Binding-site contacts:
Ligand atom C7 contacts residue ASN698 of chain 1.A at 3.4 Å.
Ligand atom C7 contacts residue ARG701 of chain 1.A at 3.9 Å.
Ligand atom O7 contacts residue ARG701 of chain 1.A at 3.3 Å (salt-bridge).
Ligand atom O7 contacts residue SER697 of chain 1.A at 4.4 Å.
Ligand atom C5 contacts residue ASN698 of chain 1.A at 3.6 Å.
Ligand atom C2 contacts residue ASN698 of chain 1.A at 2.5 Å.
Ligand atom C7 contacts residue ARG674 of chain 1.A at 4.3 Å.
Ligand atom C8 contacts residue ARG701 of chain 1.A at 4.3 Å.
Ligand atom C8 contacts residue ASN698 of chain 1.A at 3.6 Å.
Ligand atom C1 contacts residue ASN698 of chain 1.A at 1.4 Å.
Ligand atom C1 contacts residue ARG695 of chain 1.A at 4.2 Å.
Ligand atom O6 contacts residue ARG695 of chain 1.A at 4.0 Å.
Ligand atom O5 contacts residue ARG695 of chain 1.A at 3.3 Å (salt-bridge).
Ligand atom C3 contacts residue ASN698 of chain 1.A at 3.8 Å.
Ligand atom C4 contacts residue ASN698 of chain 1.A at 4.2 Å.
Ligand atom C5 contacts residue ARG695 of chain 1.A at 4.2 Å.
Ligand atom N2 contacts residue ASN698 of chain 1.A at 3.0 Å (h-bond).
Ligand atom O5 contacts residue ASN698 of chain 1.A at 2.2 Å (h-bond).
Ligand atom N2 contacts residue ARG674 of chain 1.A at 4.2 Å.
Ligand atom C1 contacts residue ARG674 of chain 1.A at 4.1 Å.
Ligand atom O7 contacts residue ASN698 of chain 1.A at 3.4 Å (h-bond).
Ligand atom C6 contacts residue ARG695 of chain 1.A at 3.9 Å.
Ligand atom C8 contacts residue ARG674 of chain 1.A at 3.6 Å.

The protein below binds the small molecule below.
Small molecule (SMILES): CC(=O)N[C@@H]1[C@@H](O)[C@H](O)[C@@H](CO)O[C@H]1O

Sequence of chain 1.A:
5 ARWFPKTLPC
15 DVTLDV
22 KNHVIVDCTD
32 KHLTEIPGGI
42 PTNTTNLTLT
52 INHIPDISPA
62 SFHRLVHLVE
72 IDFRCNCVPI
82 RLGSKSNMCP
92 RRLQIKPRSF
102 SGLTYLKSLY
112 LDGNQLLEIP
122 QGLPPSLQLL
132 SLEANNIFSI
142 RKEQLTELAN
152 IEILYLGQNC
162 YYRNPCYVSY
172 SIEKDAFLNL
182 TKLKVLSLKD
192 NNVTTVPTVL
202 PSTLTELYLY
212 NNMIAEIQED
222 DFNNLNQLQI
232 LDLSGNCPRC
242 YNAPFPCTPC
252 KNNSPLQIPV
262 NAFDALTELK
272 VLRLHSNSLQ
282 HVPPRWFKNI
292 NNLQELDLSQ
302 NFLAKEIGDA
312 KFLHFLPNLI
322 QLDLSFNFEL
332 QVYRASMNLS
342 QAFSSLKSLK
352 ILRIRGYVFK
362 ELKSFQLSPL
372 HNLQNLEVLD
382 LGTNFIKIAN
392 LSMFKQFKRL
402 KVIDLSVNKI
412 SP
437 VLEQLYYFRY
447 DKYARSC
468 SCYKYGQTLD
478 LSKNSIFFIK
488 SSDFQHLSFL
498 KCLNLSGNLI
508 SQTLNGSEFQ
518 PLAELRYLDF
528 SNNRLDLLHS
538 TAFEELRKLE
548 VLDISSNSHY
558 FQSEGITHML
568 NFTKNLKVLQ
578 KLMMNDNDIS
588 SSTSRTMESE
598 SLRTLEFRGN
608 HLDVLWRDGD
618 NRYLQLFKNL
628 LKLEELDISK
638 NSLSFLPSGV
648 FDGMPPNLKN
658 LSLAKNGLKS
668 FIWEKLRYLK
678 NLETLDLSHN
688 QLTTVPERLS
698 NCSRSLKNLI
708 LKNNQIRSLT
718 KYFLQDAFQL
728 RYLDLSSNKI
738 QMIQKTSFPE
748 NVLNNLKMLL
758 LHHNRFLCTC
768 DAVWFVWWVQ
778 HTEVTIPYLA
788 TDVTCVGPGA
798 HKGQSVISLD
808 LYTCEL